Sequence of chain 1.B:
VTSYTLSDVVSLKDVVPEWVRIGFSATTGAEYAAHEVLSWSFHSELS

Binding-site contacts:
Ligand atom O5 contacts residue GLU31 of chain 1.B at 4.3 Å.
Ligand atom O5 contacts residue GLY29 of chain 1.B at 3.9 Å.
Ligand atom O2 contacts residue GLY29 of chain 1.B at 3.7 Å.
Ligand atom C4 contacts residue GLY99 of chain 1.A at 3.7 Å.
Ligand atom C6 contacts residue ALA30 of chain 1.B at 3.8 Å (hydrophobic).
Ligand atom C6 contacts residue ALA80 of chain 1.A at 3.6 Å (hydrophobic).
Ligand atom O3 contacts residue GLY98 of chain 1.A at 3.9 Å.
Ligand atom C5 contacts residue ASP81 of chain 1.A at 4.0 Å.
Ligand atom C2 contacts residue ALA30 of chain 1.B at 4.4 Å (hydrophobic).
Ligand atom O2 contacts residue GLY98 of chain 1.A at 4.2 Å.
Ligand atom C3 contacts residue GLY99 of chain 1.A at 3.9 Å.
Ligand atom O2 contacts residue ALA30 of chain 1.B at 3.9 Å.
Ligand atom O1 contacts residue ALA30 of chain 1.B at 4.4 Å.
Ligand atom C6 contacts residue ASP81 of chain 1.A at 3.3 Å.
Ligand atom O2 contacts residue ASN39 of chain 1.A at 4.3 Å.
Ligand atom O6 contacts residue ASP81 of chain 1.A at 2.8 Å (salt-bridge).
Ligand atom O4 contacts residue GLY99 of chain 1.A at 3.3 Å (h-bond).
Ligand atom O4 contacts residue ASP81 of chain 1.A at 2.6 Å (salt-bridge).
Ligand atom O4 contacts residue PHE123 of chain 1.A at 3.5 Å.
Ligand atom C4 contacts residue ASN125 of chain 1.A at 4.0 Å.
Ligand atom O4 contacts residue ASN125 of chain 1.A at 2.9 Å (h-bond).
Ligand atom C4 contacts residue ASP81 of chain 1.A at 3.5 Å.
Ligand atom O3 contacts residue ASN125 of chain 1.A at 4.0 Å.
Ligand atom O4 contacts residue GLY98 of chain 1.A at 4.0 Å.
Ligand atom O6 contacts residue THR28 of chain 1.B at 4.4 Å.
Ligand atom O6 contacts residue GLU31 of chain 1.B at 3.0 Å (salt-bridge).
Ligand atom C4 contacts residue GLY98 of chain 1.A at 4.2 Å.
Ligand atom C6 contacts residue GLU31 of chain 1.B at 3.9 Å.
Ligand atom O6 contacts residue ALA80 of chain 1.A at 3.4 Å.
Ligand atom O5 contacts residue ALA30 of chain 1.B at 2.9 Å (h-bond).
Ligand atom O3 contacts residue GLY99 of chain 1.A at 2.9 Å (h-bond).
Ligand atom O6 contacts residue ALA30 of chain 1.B at 3.0 Å (h-bond).
Ligand atom C1 contacts residue ALA30 of chain 1.B at 3.7 Å (hydrophobic).
Ligand atom O6 contacts residue GLY29 of chain 1.B at 3.2 Å.
Ligand atom C5 contacts residue PHE123 of chain 1.A at 3.7 Å (hydrophobic).
Ligand atom C6 contacts residue GLY29 of chain 1.B at 4.4 Å.
Ligand atom C6 contacts residue PHE123 of chain 1.A at 3.7 Å (hydrophobic).
Ligand atom C3 contacts residue ASN125 of chain 1.A at 4.0 Å.
Ligand atom C4 contacts residue PHE123 of chain 1.A at 4.3 Å (hydrophobic).
Ligand atom C5 contacts residue ALA30 of chain 1.B at 3.9 Å (hydrophobic).

Sequence of chain 1.A:
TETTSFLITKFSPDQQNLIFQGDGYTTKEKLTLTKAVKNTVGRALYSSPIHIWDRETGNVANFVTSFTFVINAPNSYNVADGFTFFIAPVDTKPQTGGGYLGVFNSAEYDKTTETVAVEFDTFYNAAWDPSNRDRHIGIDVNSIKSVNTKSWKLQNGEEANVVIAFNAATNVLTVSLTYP

The small molecule below binds the protein below.
Small molecule (SMILES): OC[C@H]1O[C@H](O)[C@@H](O)[C@@H](O)[C@@H]1O